Binding-site contacts:
Ligand atom C3 contacts residue ASP322 of chain 1.C at 4.1 Å.
Ligand atom C3 contacts residue ASN150 of chain 1.C at 3.9 Å.
Ligand atom C7 contacts residue ASN150 of chain 1.C at 3.3 Å.
Ligand atom C7 contacts residue LEU169 of chain 1.C at 4.4 Å (hydrophobic).
Ligand atom C2 contacts residue ASN150 of chain 1.C at 2.5 Å.
Ligand atom N2 contacts residue ASN150 of chain 1.C at 3.0 Å (h-bond).
Ligand atom C4 contacts residue ASN150 of chain 1.C at 4.4 Å.
Ligand atom O5 contacts residue ASN150 of chain 1.C at 2.5 Å (h-bond).
Ligand atom C8 contacts residue LEU169 of chain 1.C at 4.1 Å (hydrophobic).
Ligand atom N2 contacts residue ASP322 of chain 1.C at 2.9 Å (salt-bridge).
Ligand atom C1 contacts residue ASN150 of chain 1.C at 1.5 Å.
Ligand atom O7 contacts residue ASN150 of chain 1.C at 3.2 Å (h-bond).
Ligand atom C8 contacts residue ASP322 of chain 1.C at 3.2 Å.
Ligand atom O3 contacts residue ASP322 of chain 1.C at 3.7 Å.
Ligand atom C5 contacts residue ASN150 of chain 1.C at 3.8 Å.
Ligand atom C8 contacts residue ASN150 of chain 1.C at 4.4 Å.
Ligand atom O7 contacts residue VAL136 of chain 1.C at 4.2 Å.
Ligand atom C7 contacts residue ASP322 of chain 1.C at 3.5 Å.
Ligand atom C2 contacts residue ASP322 of chain 1.C at 4.0 Å.

Sequence of chain 1.C:
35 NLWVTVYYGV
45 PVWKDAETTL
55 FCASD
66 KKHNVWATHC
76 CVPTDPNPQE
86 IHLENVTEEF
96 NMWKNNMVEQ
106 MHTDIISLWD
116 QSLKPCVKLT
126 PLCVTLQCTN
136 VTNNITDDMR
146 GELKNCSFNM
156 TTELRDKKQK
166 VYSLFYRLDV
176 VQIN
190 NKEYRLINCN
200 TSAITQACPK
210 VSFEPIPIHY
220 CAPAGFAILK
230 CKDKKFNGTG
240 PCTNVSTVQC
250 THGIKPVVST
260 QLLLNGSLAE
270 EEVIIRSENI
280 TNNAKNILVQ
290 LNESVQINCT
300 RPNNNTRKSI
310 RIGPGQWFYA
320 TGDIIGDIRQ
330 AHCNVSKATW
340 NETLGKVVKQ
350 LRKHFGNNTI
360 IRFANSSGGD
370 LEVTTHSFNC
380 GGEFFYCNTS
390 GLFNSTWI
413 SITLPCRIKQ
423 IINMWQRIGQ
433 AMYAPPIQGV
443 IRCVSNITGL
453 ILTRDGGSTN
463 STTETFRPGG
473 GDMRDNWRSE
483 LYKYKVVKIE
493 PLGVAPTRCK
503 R

A small-molecule ligand and the protein it binds are described below.
Small molecule (SMILES): CC(=O)N[C@H]1[C@H](O[C@H]2[C@H](O)[C@@H](NC(C)=O)CO[C@@H]2CO)O[C@H](CO)[C@@H](O)[C@@H]1O